Sequence of chain 1.A:
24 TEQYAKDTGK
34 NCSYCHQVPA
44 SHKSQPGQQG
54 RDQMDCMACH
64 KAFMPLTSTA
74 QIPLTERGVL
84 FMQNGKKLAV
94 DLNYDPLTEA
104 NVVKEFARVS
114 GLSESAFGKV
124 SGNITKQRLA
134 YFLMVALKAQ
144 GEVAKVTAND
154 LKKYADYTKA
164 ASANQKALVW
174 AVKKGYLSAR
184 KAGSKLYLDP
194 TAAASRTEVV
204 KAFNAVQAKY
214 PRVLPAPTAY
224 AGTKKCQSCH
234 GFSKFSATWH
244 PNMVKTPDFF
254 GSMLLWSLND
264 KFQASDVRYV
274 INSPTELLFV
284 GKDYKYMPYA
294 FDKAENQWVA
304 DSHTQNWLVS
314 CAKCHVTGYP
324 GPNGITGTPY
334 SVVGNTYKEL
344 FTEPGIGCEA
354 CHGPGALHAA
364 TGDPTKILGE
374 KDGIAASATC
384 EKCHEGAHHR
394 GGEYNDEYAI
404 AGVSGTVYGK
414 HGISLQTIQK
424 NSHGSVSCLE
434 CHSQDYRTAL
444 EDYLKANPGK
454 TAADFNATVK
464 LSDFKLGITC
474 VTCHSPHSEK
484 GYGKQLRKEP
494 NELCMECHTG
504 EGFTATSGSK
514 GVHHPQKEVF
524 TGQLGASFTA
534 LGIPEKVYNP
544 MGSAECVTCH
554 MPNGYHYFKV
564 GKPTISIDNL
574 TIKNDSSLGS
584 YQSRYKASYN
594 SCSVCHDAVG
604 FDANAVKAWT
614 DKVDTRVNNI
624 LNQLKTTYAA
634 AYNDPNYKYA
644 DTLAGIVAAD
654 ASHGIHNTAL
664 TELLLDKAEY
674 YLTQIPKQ

This small molecule binds to this protein.
Small molecule (SMILES): CC(=O)N[C@H]1[C@H](O[C@H]2[C@@H](O)[C@@H](CO)O[C@@H](O[C@H]3[C@@H](O)[C@@H](CO)OC[C@@H]3NC(C)=O)[C@@H]2NC(C)=O)O[C@H](CO)[C@H](O)[C@@H]1O

Binding-site contacts:
Ligand atom C2 contacts residue TYR411 of chain 1.A at 2.6 Å (hydrophobic).
Ligand atom C6 contacts residue TYR411 of chain 1.A at 4.3 Å (hydrophobic).
Ligand atom O6 contacts residue ASN577 of chain 1.A at 4.2 Å.
Ligand atom C4 contacts residue TYR411 of chain 1.A at 4.0 Å (hydrophobic).
Ligand atom C2 contacts residue GLU400 of chain 1.A at 3.8 Å.
Ligand atom C5 contacts residue TYR411 of chain 1.A at 3.3 Å (hydrophobic).
Ligand atom C4 contacts residue GLU400 of chain 1.A at 4.2 Å.
Ligand atom C6 contacts residue LEU573 of chain 1.A at 3.7 Å (hydrophobic).
Ligand atom C3 contacts residue GLU400 of chain 1.A at 3.6 Å.
Ligand atom O6 contacts residue GLU400 of chain 1.A at 3.0 Å (salt-bridge).
Ligand atom C1 contacts residue TYR411 of chain 1.A at 1.4 Å (hydrophobic).
Ligand atom C3 contacts residue TYR411 of chain 1.A at 3.8 Å (hydrophobic).
Ligand atom C5 contacts residue GLU400 of chain 1.A at 3.7 Å.
Ligand atom O7 contacts residue THR409 of chain 1.A at 4.4 Å.
Ligand atom O5 contacts residue TYR411 of chain 1.A at 2.0 Å (h-bond).
Ligand atom O6 contacts residue LEU573 of chain 1.A at 3.0 Å.
Ligand atom C1 contacts residue GLU400 of chain 1.A at 3.4 Å.
Ligand atom O7 contacts residue TYR411 of chain 1.A at 4.3 Å.
Ligand atom C7 contacts residue GLU400 of chain 1.A at 3.8 Å.
Ligand atom O7 contacts residue GLU400 of chain 1.A at 3.9 Å.
Ligand atom O5 contacts residue GLU400 of chain 1.A at 4.1 Å.
Ligand atom N2 contacts residue TYR411 of chain 1.A at 3.0 Å (h-bond).
Ligand atom C7 contacts residue TYR411 of chain 1.A at 3.4 Å (hydrophobic).
Ligand atom C8 contacts residue TYR411 of chain 1.A at 3.4 Å (hydrophobic).
Ligand atom N2 contacts residue GLU400 of chain 1.A at 3.0 Å (salt-bridge).
Ligand atom O4 contacts residue TYR411 of chain 1.A at 4.3 Å.
Ligand atom C6 contacts residue GLU400 of chain 1.A at 3.9 Å.